Sequence of chain 1.A:
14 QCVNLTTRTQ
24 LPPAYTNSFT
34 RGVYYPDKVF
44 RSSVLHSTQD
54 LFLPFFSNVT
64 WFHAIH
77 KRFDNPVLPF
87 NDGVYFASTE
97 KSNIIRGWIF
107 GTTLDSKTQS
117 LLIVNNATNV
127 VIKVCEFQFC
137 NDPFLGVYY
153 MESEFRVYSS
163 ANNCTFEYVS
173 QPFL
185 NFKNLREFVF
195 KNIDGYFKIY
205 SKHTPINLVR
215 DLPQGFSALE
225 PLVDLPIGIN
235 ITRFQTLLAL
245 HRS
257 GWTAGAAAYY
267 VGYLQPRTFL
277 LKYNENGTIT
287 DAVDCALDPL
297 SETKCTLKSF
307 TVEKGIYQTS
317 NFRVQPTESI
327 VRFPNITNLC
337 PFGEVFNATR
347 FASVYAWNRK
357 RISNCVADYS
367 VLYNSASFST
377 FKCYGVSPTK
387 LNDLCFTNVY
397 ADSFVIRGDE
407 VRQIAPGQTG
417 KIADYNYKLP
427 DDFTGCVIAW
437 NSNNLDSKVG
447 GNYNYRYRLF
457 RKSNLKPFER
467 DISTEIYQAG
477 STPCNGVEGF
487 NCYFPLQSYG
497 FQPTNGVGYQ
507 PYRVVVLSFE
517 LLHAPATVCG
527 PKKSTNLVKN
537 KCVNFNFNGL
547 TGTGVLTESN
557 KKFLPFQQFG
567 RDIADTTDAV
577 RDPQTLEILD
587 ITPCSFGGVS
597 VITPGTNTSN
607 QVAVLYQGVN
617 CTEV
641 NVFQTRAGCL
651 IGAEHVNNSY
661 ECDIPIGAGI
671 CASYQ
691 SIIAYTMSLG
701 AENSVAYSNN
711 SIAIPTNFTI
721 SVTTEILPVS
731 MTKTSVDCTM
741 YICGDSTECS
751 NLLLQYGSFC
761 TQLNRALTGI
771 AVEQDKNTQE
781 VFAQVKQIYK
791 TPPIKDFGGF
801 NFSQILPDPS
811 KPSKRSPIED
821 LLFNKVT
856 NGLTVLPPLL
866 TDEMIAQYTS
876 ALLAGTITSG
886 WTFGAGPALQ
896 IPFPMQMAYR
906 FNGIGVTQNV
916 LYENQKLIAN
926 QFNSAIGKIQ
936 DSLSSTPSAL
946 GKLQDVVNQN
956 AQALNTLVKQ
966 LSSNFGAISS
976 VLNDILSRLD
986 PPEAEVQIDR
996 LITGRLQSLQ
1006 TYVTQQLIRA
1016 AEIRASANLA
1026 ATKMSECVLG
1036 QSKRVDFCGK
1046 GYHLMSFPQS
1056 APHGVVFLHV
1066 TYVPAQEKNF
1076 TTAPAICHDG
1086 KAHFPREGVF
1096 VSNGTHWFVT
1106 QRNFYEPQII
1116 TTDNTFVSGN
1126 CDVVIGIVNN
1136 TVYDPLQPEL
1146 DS

The small molecule below binds the protein below.
Small molecule (SMILES): CC(=O)N[C@@H]1[C@@H](O)[C@H](O)[C@@H](CO)O[C@H]1O

Binding-site contacts:
Ligand atom C1 contacts residue TYR28 of chain 1.A at 3.7 Å (hydrophobic).
Ligand atom C2 contacts residue ASN61 of chain 1.A at 2.5 Å.
Ligand atom C1 contacts residue ASN61 of chain 1.A at 1.4 Å.
Ligand atom O5 contacts residue ASN61 of chain 1.A at 2.4 Å (h-bond).
Ligand atom C8 contacts residue ASN61 of chain 1.A at 3.8 Å.
Ligand atom C5 contacts residue ASN61 of chain 1.A at 3.7 Å.
Ligand atom O5 contacts residue TYR28 of chain 1.A at 3.8 Å.
Ligand atom C3 contacts residue ASN61 of chain 1.A at 3.8 Å.
Ligand atom C6 contacts residue TYR28 of chain 1.A at 3.8 Å (hydrophobic).
Ligand atom O7 contacts residue ASN61 of chain 1.A at 3.5 Å (h-bond).
Ligand atom C4 contacts residue ASN61 of chain 1.A at 4.2 Å.
Ligand atom C7 contacts residue ASN61 of chain 1.A at 3.4 Å.
Ligand atom N2 contacts residue ASN61 of chain 1.A at 2.9 Å (h-bond).
Ligand atom O6 contacts residue TYR28 of chain 1.A at 3.2 Å.
Ligand atom C5 contacts residue TYR28 of chain 1.A at 3.6 Å (hydrophobic).